Sequence of chain 1.B:
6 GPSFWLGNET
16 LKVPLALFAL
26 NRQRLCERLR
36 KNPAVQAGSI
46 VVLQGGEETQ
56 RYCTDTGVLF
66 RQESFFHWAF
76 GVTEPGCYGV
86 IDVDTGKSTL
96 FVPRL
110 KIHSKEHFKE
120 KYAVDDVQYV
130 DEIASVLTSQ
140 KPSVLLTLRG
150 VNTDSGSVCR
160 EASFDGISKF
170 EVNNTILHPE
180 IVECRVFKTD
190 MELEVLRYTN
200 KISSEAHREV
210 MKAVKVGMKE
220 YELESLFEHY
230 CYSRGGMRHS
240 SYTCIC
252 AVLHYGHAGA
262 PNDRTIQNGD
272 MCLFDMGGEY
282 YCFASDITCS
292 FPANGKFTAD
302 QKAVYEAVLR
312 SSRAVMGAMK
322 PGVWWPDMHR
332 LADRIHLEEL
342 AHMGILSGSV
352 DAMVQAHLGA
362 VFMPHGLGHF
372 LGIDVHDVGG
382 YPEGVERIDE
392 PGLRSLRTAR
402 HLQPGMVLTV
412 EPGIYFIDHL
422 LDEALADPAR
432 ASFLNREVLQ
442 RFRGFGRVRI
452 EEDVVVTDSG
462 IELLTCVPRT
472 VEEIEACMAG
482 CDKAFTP

This protein binds this small molecule.
Small molecule (SMILES): NCC(=O)O

Binding-site contacts:
Ligand atom CA contacts residue MN1 of chain 1.I at 3.1 Å.
Ligand atom N contacts residue ASP276 of chain 1.B at 3.6 Å (salt-bridge).
Ligand atom O contacts residue HIS377 of chain 1.B at 2.8 Å (h-bond).
Ligand atom CA contacts residue ASP276 of chain 1.B at 3.5 Å.
Ligand atom N contacts residue TYR241 of chain 1.B at 3.4 Å.
Ligand atom O contacts residue GLU412 of chain 1.B at 3.8 Å.
Ligand atom O contacts residue ASP287 of chain 1.B at 3.6 Å (salt-bridge).
Ligand atom N contacts residue ASP287 of chain 1.B at 3.3 Å (salt-bridge).
Ligand atom N contacts residue PRO1 of chain 1.L at 3.7 Å.
Ligand atom C contacts residue ASP276 of chain 1.B at 4.4 Å.
Ligand atom CA contacts residue MN1 of chain 1.H at 4.0 Å.
Ligand atom N contacts residue MN1 of chain 1.I at 2.6 Å.
Ligand atom C contacts residue OH1 of chain 1.J at 2.7 Å.
Ligand atom O contacts residue PRO1 of chain 1.L at 2.3 Å (h-bond).
Ligand atom O contacts residue OH1 of chain 1.J at 2.9 Å (h-bond).
Ligand atom CA contacts residue ASP287 of chain 1.B at 4.3 Å.
Ligand atom CA contacts residue ILE244 of chain 1.B at 3.9 Å (hydrophobic).
Ligand atom C contacts residue HIS377 of chain 1.B at 3.6 Å.
Ligand atom O contacts residue HIS370 of chain 1.B at 3.4 Å (h-bond).
Ligand atom CA contacts residue HIS377 of chain 1.B at 4.4 Å.
Ligand atom C contacts residue MN1 of chain 1.H at 3.2 Å.
Ligand atom N contacts residue OH1 of chain 1.J at 3.1 Å (h-bond).
Ligand atom C contacts residue GLU412 of chain 1.B at 4.2 Å.
Ligand atom C contacts residue PRO1 of chain 1.L at 1.3 Å (hydrophobic).
Ligand atom N contacts residue MN1 of chain 1.H at 3.7 Å.
Ligand atom CA contacts residue OH1 of chain 1.J at 3.0 Å.
Ligand atom C contacts residue MN1 of chain 1.I at 3.7 Å.
Ligand atom O contacts residue MN1 of chain 1.H at 2.5 Å.
Ligand atom N contacts residue ILE244 of chain 1.B at 4.2 Å.
Ligand atom C contacts residue ASP287 of chain 1.B at 4.3 Å.
Ligand atom O contacts residue MN1 of chain 1.I at 4.0 Å.
Ligand atom CA contacts residue PRO1 of chain 1.L at 2.5 Å (hydrophobic).